Binding-site contacts:
Ligand atom C2 contacts residue ASN275 of chain 1.C at 2.5 Å.
Ligand atom C7 contacts residue ALA273 of chain 1.C at 3.7 Å (hydrophobic).
Ligand atom O5 contacts residue ASN275 of chain 1.C at 2.4 Å (h-bond).
Ligand atom O7 contacts residue ALA273 of chain 1.C at 3.4 Å.
Ligand atom C8 contacts residue ALA273 of chain 1.C at 4.4 Å (hydrophobic).
Ligand atom C1 contacts residue ASN275 of chain 1.C at 1.4 Å.
Ligand atom C7 contacts residue ASN275 of chain 1.C at 4.1 Å.
Ligand atom O6 contacts residue ASN275 of chain 1.C at 4.2 Å.
Ligand atom O7 contacts residue THR256 of chain 1.C at 4.4 Å.
Ligand atom N2 contacts residue THR256 of chain 1.C at 3.2 Å.
Ligand atom C6 contacts residue ASN275 of chain 1.C at 4.2 Å.
Ligand atom N2 contacts residue ASN275 of chain 1.C at 2.8 Å (h-bond).
Ligand atom C5 contacts residue ASN275 of chain 1.C at 2.9 Å.
Ligand atom C1 contacts residue ILE274 of chain 1.C at 4.3 Å (hydrophobic).
Ligand atom C2 contacts residue THR256 of chain 1.C at 4.5 Å.
Ligand atom C7 contacts residue THR256 of chain 1.C at 3.5 Å.
Ligand atom O3 contacts residue ASN275 of chain 1.C at 4.3 Å.
Ligand atom C8 contacts residue THR256 of chain 1.C at 3.5 Å.
Ligand atom N2 contacts residue ALA273 of chain 1.C at 4.2 Å.
Ligand atom C3 contacts residue ASN275 of chain 1.C at 3.0 Å.
Ligand atom C4 contacts residue ASN275 of chain 1.C at 3.5 Å.

Sequence of chain 1.C:
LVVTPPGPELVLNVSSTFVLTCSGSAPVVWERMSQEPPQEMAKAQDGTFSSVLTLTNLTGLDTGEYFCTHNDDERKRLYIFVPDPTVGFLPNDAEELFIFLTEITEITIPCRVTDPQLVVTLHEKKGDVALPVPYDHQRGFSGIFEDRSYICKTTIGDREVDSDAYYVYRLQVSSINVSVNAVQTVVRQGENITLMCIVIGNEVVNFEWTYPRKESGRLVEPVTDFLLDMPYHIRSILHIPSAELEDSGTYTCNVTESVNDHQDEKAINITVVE

This small molecule binds to this protein.
Small molecule (SMILES): CC(=O)N[C@@H]1[C@@H](O)[C@H](O)[C@@H](CO)O[C@H]1O